Binding-site contacts:
Ligand atom C4 contacts residue ASN260 of chain 1.A at 4.2 Å.
Ligand atom O6 contacts residue PRO221 of chain 1.A at 3.2 Å (h-bond).
Ligand atom N2 contacts residue ASN260 of chain 1.A at 3.0 Å (h-bond).
Ligand atom O7 contacts residue ASN260 of chain 1.A at 4.0 Å.
Ligand atom O5 contacts residue ASN260 of chain 1.A at 2.4 Å (h-bond).
Ligand atom C5 contacts residue ASN260 of chain 1.A at 3.6 Å.
Ligand atom C6 contacts residue PRO221 of chain 1.A at 4.4 Å (hydrophobic).
Ligand atom C8 contacts residue ALA259 of chain 1.A at 4.3 Å (hydrophobic).
Ligand atom O6 contacts residue GLN222 of chain 1.A at 4.2 Å.
Ligand atom C7 contacts residue ASN260 of chain 1.A at 3.7 Å.
Ligand atom C7 contacts residue GLY257 of chain 1.A at 4.3 Å.
Ligand atom C3 contacts residue ASN260 of chain 1.A at 3.8 Å.
Ligand atom O7 contacts residue GLY257 of chain 1.A at 4.1 Å.
Ligand atom C1 contacts residue ASN260 of chain 1.A at 1.4 Å.
Ligand atom C8 contacts residue GLY257 of chain 1.A at 4.1 Å.
Ligand atom O5 contacts residue PRO221 of chain 1.A at 4.3 Å.
Ligand atom C2 contacts residue ASN260 of chain 1.A at 2.5 Å.

Sequence of chain 1.A:
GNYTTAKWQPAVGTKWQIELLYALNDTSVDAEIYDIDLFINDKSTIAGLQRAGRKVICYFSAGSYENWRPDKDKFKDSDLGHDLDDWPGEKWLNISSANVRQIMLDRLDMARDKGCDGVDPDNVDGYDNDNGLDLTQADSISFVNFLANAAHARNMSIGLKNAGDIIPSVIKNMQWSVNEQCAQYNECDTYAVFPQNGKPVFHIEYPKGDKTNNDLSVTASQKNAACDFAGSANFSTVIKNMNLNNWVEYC

This protein binds this small molecule.
Small molecule (SMILES): CC(=O)N[C@@H]1[C@@H](O)[C@H](O)[C@@H](CO)O[C@H]1O